Binding-site contacts:
Ligand atom C4 contacts residue ILE113 of chain 1.B at 3.9 Å (hydrophobic).
Ligand atom O3' contacts residue GLU111 of chain 1.B at 3.3 Å (salt-bridge).
Ligand atom N1 contacts residue ASP171 of chain 1.B at 3.9 Å.
Ligand atom N1 contacts residue VAL165 of chain 1.B at 3.0 Å (h-bond).
Ligand atom O6 contacts residue ALA163 of chain 1.B at 3.4 Å (h-bond).
Ligand atom O3P contacts residue LEU118 of chain 1.B at 3.7 Å.
Ligand atom O2P contacts residue LEU118 of chain 1.B at 3.9 Å.
Ligand atom N1 contacts residue PHE164 of chain 1.B at 3.7 Å.
Ligand atom O2P contacts residue ASP115 of chain 1.B at 3.2 Å (salt-bridge).
Ligand atom C6 contacts residue PHE164 of chain 1.B at 3.9 Å (hydrophobic).
Ligand atom N7 contacts residue ILE113 of chain 1.B at 4.0 Å.
Ligand atom O3P contacts residue THR116 of chain 1.B at 3.5 Å (h-bond).
Ligand atom C3' contacts residue ASP112 of chain 1.B at 3.4 Å.
Ligand atom O3' contacts residue ILE113 of chain 1.B at 3.8 Å.
Ligand atom C3' contacts residue ILE113 of chain 1.B at 3.3 Å (hydrophobic).
Ligand atom N7 contacts residue LYS143 of chain 1.B at 3.4 Å (salt-bridge).
Ligand atom O3' contacts residue ASP112 of chain 1.B at 2.6 Å (salt-bridge).
Ligand atom P contacts residue THR116 of chain 1.B at 3.6 Å.
Ligand atom O1P contacts residue THR116 of chain 1.B at 2.9 Å (h-bond).
Ligand atom O1P contacts residue ASP115 of chain 1.B at 3.3 Å.
Ligand atom O3P contacts residue THR119 of chain 1.B at 2.9 Å (h-bond).
Ligand atom O6 contacts residue PHE164 of chain 1.B at 3.7 Å.
Ligand atom O6 contacts residue LYS143 of chain 1.B at 3.0 Å (salt-bridge).
Ligand atom C6 contacts residue VAL165 of chain 1.B at 3.8 Å (hydrophobic).
Ligand atom O6 contacts residue VAL165 of chain 1.B at 3.2 Å (h-bond).
Ligand atom O1P contacts residue ALA117 of chain 1.B at 3.9 Å.
Ligand atom N7 contacts residue ASP115 of chain 1.B at 4.0 Å.
Ligand atom N9 contacts residue ILE113 of chain 1.B at 3.9 Å.
Ligand atom C2 contacts residue VAL165 of chain 1.B at 3.6 Å (hydrophobic).
Ligand atom C6 contacts residue LYS143 of chain 1.B at 3.8 Å.
Ligand atom O2P contacts residue ALA117 of chain 1.B at 3.0 Å (h-bond).
Ligand atom C5' contacts residue THR119 of chain 1.B at 3.4 Å.
Ligand atom C2' contacts residue ASP112 of chain 1.B at 3.0 Å.
Ligand atom O2' contacts residue ASP112 of chain 1.B at 2.6 Å (salt-bridge).
Ligand atom O2P contacts residue THR116 of chain 1.B at 3.5 Å (h-bond).
Ligand atom C2 contacts residue ASP171 of chain 1.B at 3.3 Å.
Ligand atom C2' contacts residue ILE113 of chain 1.B at 3.6 Å (hydrophobic).
Ligand atom C5 contacts residue LYS143 of chain 1.B at 3.9 Å.
Ligand atom O2P contacts residue VAL114 of chain 1.B at 4.0 Å.
Ligand atom P contacts residue ALA117 of chain 1.B at 3.8 Å.

Sequence of chain 1.B:
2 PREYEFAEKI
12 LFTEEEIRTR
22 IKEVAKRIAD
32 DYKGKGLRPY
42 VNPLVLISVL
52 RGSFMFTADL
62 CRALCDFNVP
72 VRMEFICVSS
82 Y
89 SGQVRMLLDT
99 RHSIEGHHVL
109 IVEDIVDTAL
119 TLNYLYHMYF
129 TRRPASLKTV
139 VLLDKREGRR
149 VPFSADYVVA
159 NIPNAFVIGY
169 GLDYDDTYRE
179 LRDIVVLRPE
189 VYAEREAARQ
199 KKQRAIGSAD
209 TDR

The protein below binds the small molecule below.
Small molecule (SMILES): O=c1[nH]cnc2c1ncn2[C@@H]1O[C@H](COP(=O)(O)O)[C@@H](O)[C@H]1O